Sequence of chain 1.F:
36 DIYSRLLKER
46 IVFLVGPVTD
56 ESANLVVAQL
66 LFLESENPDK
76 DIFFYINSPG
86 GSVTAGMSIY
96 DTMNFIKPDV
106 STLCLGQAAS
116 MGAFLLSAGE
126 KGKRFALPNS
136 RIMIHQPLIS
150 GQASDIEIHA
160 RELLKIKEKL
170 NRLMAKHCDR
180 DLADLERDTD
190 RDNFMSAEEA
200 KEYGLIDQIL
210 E

This small molecule binds to this protein.
Small molecule (SMILES): C[C@@H]1C[C@H]2C(=O)O[C@@H](C)[C@H](NC(=O)[C@@H](N)Cc3cc(F)cc(F)c3)C(=O)N3CCC[C@H]3C(=O)N3CCCC[C@H]3C(=O)N[C@@H](C)C(=O)N2C1

Binding-site contacts:
Ligand atom N contacts residue PHE100 of chain 1.E at 3.8 Å.
Ligand atom F1 contacts residue THR97 of chain 1.E at 3.2 Å.
Ligand atom CA contacts residue PHE78 of chain 1.F at 3.6 Å (hydrophobic).
Ligand atom CA contacts residue PHE100 of chain 1.E at 3.6 Å (hydrophobic).
Ligand atom F2 contacts residue TYR80 of chain 1.F at 3.4 Å.
Ligand atom F2 contacts residue LEU66 of chain 1.E at 3.8 Å.
Ligand atom CE contacts residue LEU209 of chain 1.F at 3.4 Å (hydrophobic).
Ligand atom CB contacts residue PHE78 of chain 1.F at 3.5 Å (hydrophobic).
Ligand atom O contacts residue PHE100 of chain 1.E at 3.8 Å.
Ligand atom CZ contacts residue THR97 of chain 1.E at 3.4 Å.
Ligand atom C contacts residue OCA1 of chain 1.JB at 3.2 Å.
Ligand atom C contacts residue PHE78 of chain 1.F at 3.6 Å (hydrophobic).
Ligand atom CA contacts residue PHE78 of chain 1.F at 3.6 Å (hydrophobic).
Ligand atom C contacts residue PHE100 of chain 1.E at 3.7 Å (hydrophobic).
Ligand atom F1 contacts residue ASP96 of chain 1.E at 3.5 Å.
Ligand atom CB contacts residue PHE78 of chain 1.F at 3.8 Å (hydrophobic).
Ligand atom O contacts residue TYR80 of chain 1.F at 2.5 Å (h-bond).
Ligand atom CE contacts residue ILE46 of chain 1.F at 3.8 Å (hydrophobic).
Ligand atom CD contacts residue PHE130 of chain 1.F at 3.5 Å (hydrophobic).
Ligand atom CZ contacts residue LEU132 of chain 1.F at 3.8 Å (hydrophobic).
Ligand atom CB contacts residue LEU108 of chain 1.F at 3.6 Å (hydrophobic).
Ligand atom N contacts residue TYR80 of chain 1.F at 2.9 Å (h-bond).
Ligand atom CB contacts residue OCA1 of chain 1.JB at 3.8 Å.
Ligand atom CD2 contacts residue TYR80 of chain 1.F at 3.6 Å (hydrophobic).
Ligand atom F1 contacts residue PHE100 of chain 1.E at 3.1 Å.
Ligand atom CA contacts residue OCA1 of chain 1.JB at 2.5 Å.
Ligand atom CD contacts residue OCA1 of chain 1.JB at 3.8 Å.
Ligand atom CE1 contacts residue LEU132 of chain 1.F at 3.8 Å (hydrophobic).
Ligand atom CD contacts residue TYR80 of chain 1.F at 3.6 Å (hydrophobic).
Ligand atom CD1 contacts residue PHE100 of chain 1.E at 3.6 Å (hydrophobic).
Ligand atom CE contacts residue GLU44 of chain 1.F at 3.3 Å.
Ligand atom N contacts residue OCA1 of chain 1.JB at 1.5 Å.
Ligand atom N contacts residue OCA1 of chain 1.JB at 2.8 Å (h-bond).
Ligand atom CD1 contacts residue LEU132 of chain 1.F at 3.8 Å (hydrophobic).
Ligand atom F1 contacts residue LEU132 of chain 1.F at 3.7 Å.
Ligand atom F2 contacts residue LEU110 of chain 1.F at 3.7 Å.
Ligand atom CB contacts residue LEU209 of chain 1.F at 3.7 Å (hydrophobic).
Ligand atom C contacts residue TYR80 of chain 1.F at 3.6 Å (hydrophobic).
Ligand atom CD contacts residue ILE46 of chain 1.F at 3.5 Å (hydrophobic).
Ligand atom CB contacts residue PHE130 of chain 1.F at 3.8 Å (hydrophobic).

Sequence of chain 1.E:
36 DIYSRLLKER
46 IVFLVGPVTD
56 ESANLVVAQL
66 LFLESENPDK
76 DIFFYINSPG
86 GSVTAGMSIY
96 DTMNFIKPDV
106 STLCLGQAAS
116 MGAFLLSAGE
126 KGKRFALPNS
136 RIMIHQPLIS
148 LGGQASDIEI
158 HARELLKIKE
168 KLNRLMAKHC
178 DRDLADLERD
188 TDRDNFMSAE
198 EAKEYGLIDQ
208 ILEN